The protein below binds the small molecule below.
Small molecule (SMILES): O=c1ccn([C@@H]2O[C@H](CO[P](=O)(O)O[C@H]3[C@@H](O)[C@H](n4ccc(=O)[nH]c4=O)O[C@@H]3CO[P](=O)(O)O[C@H]3[C@@H](O)[C@H](n4ccc(=O)[nH]c4=O)O[C@@H]3CO[P](=O)(O)O[C@H]3[C@@H](O)[C@H](n4ccc(=O)[nH]c4=O)O[C@@H]3CO)[C@@H](O)[C@H]2O)c(=O)[nH]1

Sequence of chain 18.F:
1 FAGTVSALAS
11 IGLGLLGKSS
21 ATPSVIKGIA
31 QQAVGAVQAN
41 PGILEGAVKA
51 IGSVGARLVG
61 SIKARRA

Binding-site contacts:
Ligand atom N1 contacts residue LYS49 of chain 18.F at 4.3 Å.
Ligand atom N1 contacts residue ARG57 of chain 18.F at 2.7 Å (salt-bridge).
Ligand atom O4 contacts residue ARG57 of chain 18.F at 3.2 Å (salt-bridge).
Ligand atom C1' contacts residue LYS49 of chain 18.F at 3.8 Å.
Ligand atom O2' contacts residue LYS49 of chain 18.F at 3.4 Å.
Ligand atom C2 contacts residue ARG65 of chain 18.F at 4.4 Å.
Ligand atom C5 contacts residue ARG57 of chain 18.F at 3.6 Å.
Ligand atom O4' contacts residue ARG57 of chain 18.F at 3.0 Å (salt-bridge).
Ligand atom O2 contacts residue LYS49 of chain 18.F at 3.0 Å (salt-bridge).
Ligand atom C4 contacts residue ARG65 of chain 18.F at 3.7 Å.
Ligand atom O2 contacts residue ARG65 of chain 18.F at 4.0 Å.
Ligand atom C2 contacts residue ARG57 of chain 18.F at 3.4 Å.
Ligand atom O2 contacts residue ARG57 of chain 18.F at 3.0 Å.
Ligand atom O4 contacts residue ARG65 of chain 18.F at 3.3 Å (salt-bridge).
Ligand atom C2' contacts residue LYS49 of chain 18.F at 4.0 Å.
Ligand atom C1' contacts residue ARG57 of chain 18.F at 2.9 Å.
Ligand atom N3 contacts residue ARG65 of chain 18.F at 3.3 Å (salt-bridge).
Ligand atom C2 contacts residue LYS49 of chain 18.F at 3.9 Å.
Ligand atom C2' contacts residue ARG57 of chain 18.F at 4.4 Å.
Ligand atom C4 contacts residue ARG57 of chain 18.F at 3.7 Å.
Ligand atom N3 contacts residue ARG57 of chain 18.F at 3.1 Å.
Ligand atom C6 contacts residue ARG57 of chain 18.F at 2.9 Å.